A small-molecule ligand and the protein it binds are described below.
Small molecule (SMILES): CC(=O)N[C@H]1[C@H](O[C@H]2[C@H](O)[C@@H](NC(C)=O)CO[C@@H]2CO)O[C@H](CO)[C@@H](O)[C@@H]1O

Binding-site contacts:
Ligand atom C7 contacts residue GLN738 of chain 1.D at 3.8 Å.
Ligand atom C1 contacts residue ASN715 of chain 1.D at 1.4 Å.
Ligand atom C4 contacts residue ASN715 of chain 1.D at 4.2 Å.
Ligand atom N2 contacts residue ASN715 of chain 1.D at 2.9 Å (h-bond).
Ligand atom C3 contacts residue ASN715 of chain 1.D at 3.8 Å.
Ligand atom N2 contacts residue PRO714 of chain 1.D at 3.5 Å.
Ligand atom C2 contacts residue ASN715 of chain 1.D at 2.4 Å.
Ligand atom C8 contacts residue GLN738 of chain 1.D at 3.9 Å.
Ligand atom O7 contacts residue GLN738 of chain 1.D at 3.1 Å (h-bond).
Ligand atom O7 contacts residue VAL713 of chain 1.D at 3.8 Å.
Ligand atom C7 contacts residue ASN715 of chain 1.D at 3.5 Å.
Ligand atom O5 contacts residue ASN715 of chain 1.D at 2.4 Å (h-bond).
Ligand atom C5 contacts residue ASN715 of chain 1.D at 3.7 Å.
Ligand atom O7 contacts residue PRO714 of chain 1.D at 3.3 Å.
Ligand atom O7 contacts residue ASN715 of chain 1.D at 4.4 Å.
Ligand atom C7 contacts residue PRO714 of chain 1.D at 3.8 Å (hydrophobic).
Ligand atom C8 contacts residue LYS512 of chain 1.D at 4.0 Å.
Ligand atom C8 contacts residue ASN715 of chain 1.D at 3.8 Å.

Sequence of chain 1.D:
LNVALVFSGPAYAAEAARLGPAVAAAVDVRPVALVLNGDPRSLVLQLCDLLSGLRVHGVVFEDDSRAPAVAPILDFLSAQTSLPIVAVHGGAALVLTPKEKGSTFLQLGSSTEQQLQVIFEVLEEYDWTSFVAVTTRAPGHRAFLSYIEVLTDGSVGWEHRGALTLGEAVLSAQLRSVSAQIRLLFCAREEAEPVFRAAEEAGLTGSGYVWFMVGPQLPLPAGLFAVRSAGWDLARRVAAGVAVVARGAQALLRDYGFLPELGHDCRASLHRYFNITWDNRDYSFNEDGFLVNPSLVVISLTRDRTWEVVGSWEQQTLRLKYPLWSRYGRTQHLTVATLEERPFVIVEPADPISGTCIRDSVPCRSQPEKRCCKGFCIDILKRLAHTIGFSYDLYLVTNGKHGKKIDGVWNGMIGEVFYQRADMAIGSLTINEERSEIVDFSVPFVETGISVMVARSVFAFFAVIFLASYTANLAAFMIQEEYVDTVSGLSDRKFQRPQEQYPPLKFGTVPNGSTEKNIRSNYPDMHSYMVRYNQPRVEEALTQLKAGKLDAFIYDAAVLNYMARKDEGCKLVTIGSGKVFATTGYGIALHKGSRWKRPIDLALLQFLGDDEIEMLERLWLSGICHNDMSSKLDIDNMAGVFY